Binding-site contacts:
Ligand atom C5 contacts residue ASN635 of chain 1.C at 3.7 Å.
Ligand atom O5 contacts residue ASN635 of chain 1.C at 2.4 Å (h-bond).
Ligand atom C8 contacts residue ASN635 of chain 1.C at 3.5 Å.
Ligand atom O5 contacts residue THR637 of chain 1.C at 4.4 Å.
Ligand atom O7 contacts residue ASN635 of chain 1.C at 4.2 Å.
Ligand atom C2 contacts residue ASN635 of chain 1.C at 2.4 Å.
Ligand atom C7 contacts residue ASN635 of chain 1.C at 3.3 Å.
Ligand atom C1 contacts residue ASN635 of chain 1.C at 1.4 Å.
Ligand atom N2 contacts residue ASN635 of chain 1.C at 2.8 Å (h-bond).
Ligand atom O6 contacts residue THR637 of chain 1.C at 3.5 Å.
Ligand atom C4 contacts residue ASN635 of chain 1.C at 4.2 Å.
Ligand atom C3 contacts residue ASN635 of chain 1.C at 3.7 Å.

This protein binds this small molecule.
Small molecule (SMILES): CC(=O)N[C@@H]1[C@@H](O)[C@H](O)[C@@H](CO)O[C@H]1O

Sequence of chain 1.C:
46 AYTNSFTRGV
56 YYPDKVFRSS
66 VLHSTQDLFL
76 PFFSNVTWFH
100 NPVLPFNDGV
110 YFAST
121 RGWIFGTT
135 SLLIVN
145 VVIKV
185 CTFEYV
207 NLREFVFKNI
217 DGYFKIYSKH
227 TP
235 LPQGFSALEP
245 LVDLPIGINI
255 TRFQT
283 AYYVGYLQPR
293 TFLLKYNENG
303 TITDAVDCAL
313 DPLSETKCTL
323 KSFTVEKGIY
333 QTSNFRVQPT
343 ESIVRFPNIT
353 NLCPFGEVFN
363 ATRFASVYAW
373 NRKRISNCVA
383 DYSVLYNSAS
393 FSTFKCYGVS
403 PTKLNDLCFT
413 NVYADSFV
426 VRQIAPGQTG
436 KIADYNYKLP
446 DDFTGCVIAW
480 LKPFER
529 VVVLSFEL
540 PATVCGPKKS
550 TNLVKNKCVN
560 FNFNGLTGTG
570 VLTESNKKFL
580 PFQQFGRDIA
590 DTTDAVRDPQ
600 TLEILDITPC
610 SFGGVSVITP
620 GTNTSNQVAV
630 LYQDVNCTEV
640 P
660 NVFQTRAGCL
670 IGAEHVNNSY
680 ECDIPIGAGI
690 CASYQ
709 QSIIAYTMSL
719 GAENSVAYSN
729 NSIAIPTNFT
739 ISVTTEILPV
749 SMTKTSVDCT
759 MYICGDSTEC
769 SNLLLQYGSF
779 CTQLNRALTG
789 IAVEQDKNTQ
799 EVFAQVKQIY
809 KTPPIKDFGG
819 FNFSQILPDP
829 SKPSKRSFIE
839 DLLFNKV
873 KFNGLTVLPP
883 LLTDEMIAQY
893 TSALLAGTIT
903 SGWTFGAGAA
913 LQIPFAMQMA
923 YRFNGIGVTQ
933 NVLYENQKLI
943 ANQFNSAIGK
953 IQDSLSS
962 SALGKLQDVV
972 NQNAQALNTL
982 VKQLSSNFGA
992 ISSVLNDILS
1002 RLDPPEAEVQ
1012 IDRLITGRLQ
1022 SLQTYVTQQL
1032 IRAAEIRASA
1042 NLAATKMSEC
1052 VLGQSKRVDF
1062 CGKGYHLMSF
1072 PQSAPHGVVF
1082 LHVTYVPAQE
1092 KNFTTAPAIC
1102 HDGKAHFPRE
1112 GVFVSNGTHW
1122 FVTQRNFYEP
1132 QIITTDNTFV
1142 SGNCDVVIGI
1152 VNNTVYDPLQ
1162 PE